Binding-site contacts:
Ligand atom C9 contacts residue SER108 of chain 2.A at 3.5 Å.
Ligand atom C8 contacts residue SER217 of chain 1.A at 3.1 Å.
Ligand atom C6 contacts residue SER217 of chain 1.A at 3.7 Å.
Ligand atom C9 contacts residue MET107 of chain 2.A at 3.6 Å (hydrophobic).
Ligand atom O2 contacts residue MET107 of chain 2.A at 3.1 Å.
Ligand atom C1 contacts residue PRO105 of chain 2.A at 3.3 Å (hydrophobic).
Ligand atom N2 contacts residue SER217 of chain 1.A at 2.9 Å (h-bond).
Ligand atom C5 contacts residue LYS104 of chain 2.A at 3.8 Å.
Ligand atom C13 contacts residue ASP248 of chain 2.A at 3.5 Å.
Ligand atom C4 contacts residue GLY219 of chain 1.A at 3.7 Å.
Ligand atom C8 contacts residue SER242 of chain 2.A at 3.9 Å.
Ligand atom O2 contacts residue PRO105 of chain 2.A at 3.4 Å.
Ligand atom O3 contacts residue SER108 of chain 2.A at 3.0 Å (h-bond).
Ligand atom C10 contacts residue SER217 of chain 1.A at 3.8 Å.
Ligand atom C3 contacts residue LYS218 of chain 1.A at 3.8 Å.
Ligand atom C6 contacts residue LYS218 of chain 1.A at 3.9 Å.
Ligand atom C14 contacts residue SER108 of chain 2.A at 3.5 Å.
Ligand atom C17 contacts residue ASP248 of chain 2.A at 3.6 Å.
Ligand atom C11 contacts residue SER217 of chain 1.A at 3.7 Å.
Ligand atom C12 contacts residue SER242 of chain 2.A at 3.8 Å.
Ligand atom O4 contacts residue LYS251 of chain 2.A at 3.7 Å.
Ligand atom C6 contacts residue PRO105 of chain 2.A at 3.4 Å (hydrophobic).
Ligand atom N2 contacts residue SER242 of chain 2.A at 3.1 Å (h-bond).
Ligand atom N1 contacts residue PRO105 of chain 2.A at 2.5 Å (h-bond).
Ligand atom C3 contacts residue ILE92 of chain 1.A at 3.6 Å (hydrophobic).
Ligand atom C5 contacts residue PRO105 of chain 2.A at 3.4 Å (hydrophobic).
Ligand atom S1 contacts residue PRO105 of chain 2.A at 3.6 Å.
Ligand atom C15 contacts residue SER217 of chain 1.A at 3.4 Å.
Ligand atom O3 contacts residue MET107 of chain 2.A at 3.5 Å.
Ligand atom C2 contacts residue LYS218 of chain 1.A at 3.8 Å.
Ligand atom C1 contacts residue SER242 of chain 2.A at 3.8 Å.
Ligand atom C14 contacts residue SER217 of chain 1.A at 3.7 Å.
Ligand atom C3 contacts residue LEU239 of chain 2.A at 3.9 Å (hydrophobic).
Ligand atom C16 contacts residue ASP248 of chain 2.A at 3.5 Å.
Ligand atom C12 contacts residue SER217 of chain 1.A at 3.3 Å.
Ligand atom O2 contacts residue SER108 of chain 2.A at 3.2 Å (h-bond).
Ligand atom C2 contacts residue SER242 of chain 2.A at 3.3 Å.
Ligand atom N3 contacts residue SER217 of chain 1.A at 3.5 Å (h-bond).
Ligand atom C13 contacts residue LEU247 of chain 2.A at 3.8 Å (hydrophobic).
Ligand atom C2 contacts residue LEU239 of chain 2.A at 3.9 Å (hydrophobic).

This protein binds this small molecule.
Small molecule (SMILES): Cc1cc2c(cc1S(=O)(=O)N1CCN(C)CC1)S(=O)(=O)N[C@@H](C1CCCC1)N2

Sequence of chain 1.A:
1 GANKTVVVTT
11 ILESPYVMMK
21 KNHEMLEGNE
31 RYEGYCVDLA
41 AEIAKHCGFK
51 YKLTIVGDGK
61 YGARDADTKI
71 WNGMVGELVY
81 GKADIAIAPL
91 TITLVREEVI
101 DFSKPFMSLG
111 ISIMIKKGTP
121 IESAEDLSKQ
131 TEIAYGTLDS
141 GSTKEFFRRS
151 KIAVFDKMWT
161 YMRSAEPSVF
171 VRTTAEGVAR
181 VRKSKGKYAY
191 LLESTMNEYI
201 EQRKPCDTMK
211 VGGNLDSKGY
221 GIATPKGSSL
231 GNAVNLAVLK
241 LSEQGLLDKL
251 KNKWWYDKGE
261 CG

Sequence of chain 2.A:
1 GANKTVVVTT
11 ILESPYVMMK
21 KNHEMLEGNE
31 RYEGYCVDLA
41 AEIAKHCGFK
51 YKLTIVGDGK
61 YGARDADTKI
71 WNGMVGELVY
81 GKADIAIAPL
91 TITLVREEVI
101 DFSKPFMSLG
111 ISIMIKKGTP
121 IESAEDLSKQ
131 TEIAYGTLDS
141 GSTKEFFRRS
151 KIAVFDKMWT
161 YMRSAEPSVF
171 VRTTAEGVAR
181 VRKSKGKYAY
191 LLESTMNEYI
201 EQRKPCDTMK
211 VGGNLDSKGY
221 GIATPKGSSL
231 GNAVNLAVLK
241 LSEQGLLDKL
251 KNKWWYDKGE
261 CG